Sequence of chain 1.C:
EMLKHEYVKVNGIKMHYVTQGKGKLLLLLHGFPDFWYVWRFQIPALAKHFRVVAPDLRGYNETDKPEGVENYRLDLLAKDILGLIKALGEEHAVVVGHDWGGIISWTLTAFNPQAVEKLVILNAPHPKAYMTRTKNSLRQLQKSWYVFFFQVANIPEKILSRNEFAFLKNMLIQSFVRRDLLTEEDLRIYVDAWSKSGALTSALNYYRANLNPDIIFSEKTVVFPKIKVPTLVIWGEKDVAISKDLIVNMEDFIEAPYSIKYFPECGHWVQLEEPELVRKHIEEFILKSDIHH

Binding-site contacts:
Ligand atom O contacts residue PRO35 of chain 1.C at 3.9 Å.
Ligand atom C3 contacts residue SER177 of chain 1.C at 3.7 Å.
Ligand atom C6 contacts residue MET173 of chain 1.C at 3.5 Å (hydrophobic).
Ligand atom C3 contacts residue MET173 of chain 1.C at 4.3 Å (hydrophobic).
Ligand atom C2 contacts residue SER177 of chain 1.C at 3.2 Å.
Ligand atom C4 contacts residue TYR148 of chain 1.C at 3.8 Å (hydrophobic).
Ligand atom C2 contacts residue LEU174 of chain 1.C at 4.5 Å (hydrophobic).
Ligand atom O contacts residue PHE34 of chain 1.C at 4.0 Å.
Ligand atom C2 contacts residue MET173 of chain 1.C at 3.6 Å (hydrophobic).
Ligand atom O contacts residue TRP271 of chain 1.C at 4.0 Å.
Ligand atom C1 contacts residue MET173 of chain 1.C at 3.4 Å (hydrophobic).
Ligand atom C6 contacts residue PHE34 of chain 1.C at 4.0 Å (hydrophobic).
Ligand atom C1 contacts residue LEU174 of chain 1.C at 4.2 Å (hydrophobic).
Ligand atom C5 contacts residue MET173 of chain 1.C at 3.7 Å (hydrophobic).
Ligand atom C1 contacts residue TRP271 of chain 1.C at 4.4 Å (hydrophobic).
Ligand atom C3 contacts residue VAL242 of chain 1.C at 4.2 Å (hydrophobic).
Ligand atom C1 contacts residue SER177 of chain 1.C at 4.5 Å.
Ligand atom C5 contacts residue TYR148 of chain 1.C at 3.5 Å (hydrophobic).
Ligand atom C4 contacts residue ALA243 of chain 1.C at 4.3 Å (hydrophobic).
Ligand atom C2 contacts residue TRP271 of chain 1.C at 4.0 Å (hydrophobic).

This protein binds this small molecule.
Small molecule (SMILES): C1CC[C@H]2O[C@H]2C1